This protein binds this small molecule.
Small molecule (SMILES): CC(=O)N[C@@H]1[C@@H](O)[C@H](O)[C@@H](CO)O[C@H]1O

Sequence of chain 1.C:
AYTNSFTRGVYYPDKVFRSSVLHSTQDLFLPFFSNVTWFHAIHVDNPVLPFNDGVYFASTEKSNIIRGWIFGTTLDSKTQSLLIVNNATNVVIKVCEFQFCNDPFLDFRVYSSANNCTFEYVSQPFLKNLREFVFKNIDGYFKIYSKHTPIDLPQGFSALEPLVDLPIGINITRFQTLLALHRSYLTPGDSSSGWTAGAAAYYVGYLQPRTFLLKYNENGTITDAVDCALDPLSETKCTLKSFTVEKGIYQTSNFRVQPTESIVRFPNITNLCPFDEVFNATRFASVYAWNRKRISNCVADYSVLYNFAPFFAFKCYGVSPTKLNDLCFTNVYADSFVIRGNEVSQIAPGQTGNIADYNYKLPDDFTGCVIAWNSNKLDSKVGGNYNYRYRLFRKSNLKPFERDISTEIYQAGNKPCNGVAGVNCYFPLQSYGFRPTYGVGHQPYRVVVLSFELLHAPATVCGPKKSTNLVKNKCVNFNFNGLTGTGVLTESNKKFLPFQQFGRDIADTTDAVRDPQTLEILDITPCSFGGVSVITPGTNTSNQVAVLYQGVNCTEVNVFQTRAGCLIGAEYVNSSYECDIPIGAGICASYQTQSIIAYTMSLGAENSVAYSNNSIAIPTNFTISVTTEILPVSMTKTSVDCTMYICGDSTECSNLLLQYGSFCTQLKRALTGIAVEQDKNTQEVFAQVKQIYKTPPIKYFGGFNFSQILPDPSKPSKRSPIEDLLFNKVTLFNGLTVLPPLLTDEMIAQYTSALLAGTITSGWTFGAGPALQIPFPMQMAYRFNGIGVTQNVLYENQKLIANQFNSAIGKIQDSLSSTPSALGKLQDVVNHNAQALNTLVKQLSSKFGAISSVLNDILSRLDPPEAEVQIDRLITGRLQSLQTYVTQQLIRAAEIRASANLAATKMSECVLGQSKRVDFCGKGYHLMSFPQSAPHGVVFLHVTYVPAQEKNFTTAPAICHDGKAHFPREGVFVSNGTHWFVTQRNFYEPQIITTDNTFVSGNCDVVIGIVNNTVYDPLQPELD

Sequence of chain 1.A:
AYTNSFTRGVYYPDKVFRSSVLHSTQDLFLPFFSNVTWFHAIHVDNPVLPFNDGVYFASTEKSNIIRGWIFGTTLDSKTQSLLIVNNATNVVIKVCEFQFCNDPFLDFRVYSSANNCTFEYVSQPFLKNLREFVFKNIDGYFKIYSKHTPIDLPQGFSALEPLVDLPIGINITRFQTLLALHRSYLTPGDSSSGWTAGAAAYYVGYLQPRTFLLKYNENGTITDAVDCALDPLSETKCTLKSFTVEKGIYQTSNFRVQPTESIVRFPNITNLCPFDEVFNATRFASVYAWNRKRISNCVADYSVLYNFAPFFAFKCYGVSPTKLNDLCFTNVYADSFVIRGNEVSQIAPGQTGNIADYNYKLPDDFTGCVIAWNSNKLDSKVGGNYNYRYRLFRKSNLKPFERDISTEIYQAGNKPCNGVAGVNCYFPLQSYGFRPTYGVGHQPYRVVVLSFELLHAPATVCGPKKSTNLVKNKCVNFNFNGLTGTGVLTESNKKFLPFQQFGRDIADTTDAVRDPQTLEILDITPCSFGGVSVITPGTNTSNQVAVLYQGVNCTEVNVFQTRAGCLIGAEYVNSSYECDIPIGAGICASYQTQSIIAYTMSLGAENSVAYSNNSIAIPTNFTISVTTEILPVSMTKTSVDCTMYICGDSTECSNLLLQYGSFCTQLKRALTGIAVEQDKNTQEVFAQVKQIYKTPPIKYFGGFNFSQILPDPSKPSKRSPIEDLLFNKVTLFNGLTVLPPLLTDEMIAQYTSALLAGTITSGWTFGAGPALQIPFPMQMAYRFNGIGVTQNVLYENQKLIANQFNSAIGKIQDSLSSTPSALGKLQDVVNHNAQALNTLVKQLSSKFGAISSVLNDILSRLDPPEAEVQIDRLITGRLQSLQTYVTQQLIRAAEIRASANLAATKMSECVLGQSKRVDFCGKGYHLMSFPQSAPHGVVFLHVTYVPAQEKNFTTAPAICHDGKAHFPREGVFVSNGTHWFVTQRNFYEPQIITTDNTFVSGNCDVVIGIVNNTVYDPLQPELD

Binding-site contacts:
Ligand atom O5 contacts residue TYR796 of chain 1.C at 4.0 Å.
Ligand atom C1 contacts residue NAG1 of chain 1.P at 3.0 Å.
Ligand atom C8 contacts residue ILE1130 of chain 1.A at 3.9 Å (hydrophobic).
Ligand atom O5 contacts residue NAG1 of chain 1.P at 3.2 Å.
Ligand atom C3 contacts residue NAG1 of chain 1.P at 4.2 Å.
Ligand atom O6 contacts residue ASN709 of chain 1.A at 4.4 Å.
Ligand atom O6 contacts residue NAG1 of chain 1.P at 2.1 Å (h-bond).
Ligand atom C1 contacts residue TYR796 of chain 1.C at 4.3 Å (hydrophobic).
Ligand atom C4 contacts residue NAG1 of chain 1.P at 4.5 Å.
Ligand atom N2 contacts residue NAG1 of chain 1.P at 4.0 Å.
Ligand atom O5 contacts residue ASN709 of chain 1.A at 3.3 Å (h-bond).
Ligand atom C7 contacts residue TYR796 of chain 1.C at 4.3 Å (hydrophobic).
Ligand atom C5 contacts residue NAG1 of chain 1.P at 3.0 Å.
Ligand atom C2 contacts residue TYR796 of chain 1.C at 3.8 Å (hydrophobic).
Ligand atom C1 contacts residue ASN709 of chain 1.A at 3.1 Å.
Ligand atom O7 contacts residue TYR796 of chain 1.C at 3.4 Å (h-bond).
Ligand atom C6 contacts residue NAG1 of chain 1.P at 3.0 Å.
Ligand atom C2 contacts residue ASN709 of chain 1.A at 4.5 Å.
Ligand atom C2 contacts residue NAG1 of chain 1.P at 4.0 Å.